Sequence of chain 11.F:
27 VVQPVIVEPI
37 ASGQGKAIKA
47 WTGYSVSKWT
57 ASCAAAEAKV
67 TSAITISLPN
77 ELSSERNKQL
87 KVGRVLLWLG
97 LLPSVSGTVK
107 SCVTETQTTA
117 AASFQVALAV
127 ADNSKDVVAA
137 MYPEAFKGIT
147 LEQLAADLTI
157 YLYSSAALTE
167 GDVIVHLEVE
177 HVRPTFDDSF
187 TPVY

Binding-site contacts:
Ligand atom C2' contacts residue LYS143 of chain 11.F at 3.7 Å.
Ligand atom C3' contacts residue GLU140 of chain 11.F at 3.8 Å.
Ligand atom C4' contacts residue GLU140 of chain 11.F at 3.4 Å.
Ligand atom O4' contacts residue LYS143 of chain 11.F at 4.2 Å.
Ligand atom C8 contacts residue LYS143 of chain 11.F at 2.7 Å.
Ligand atom N7 contacts residue TRP47 of chain 11.F at 3.6 Å.
Ligand atom C2' contacts residue GLU140 of chain 11.F at 3.0 Å.
Ligand atom N9 contacts residue LYS143 of chain 11.F at 3.2 Å (salt-bridge).
Ligand atom N7 contacts residue LYS143 of chain 11.F at 3.8 Å.
Ligand atom C1' contacts residue LYS143 of chain 11.F at 3.2 Å.
Ligand atom N3 contacts residue TRP47 of chain 11.F at 3.4 Å.
Ligand atom O3' contacts residue GLU140 of chain 11.F at 4.4 Å.
Ligand atom N9 contacts residue TRP47 of chain 11.F at 3.3 Å.
Ligand atom N6 contacts residue TRP47 of chain 11.F at 4.2 Å.
Ligand atom O2' contacts residue LYS143 of chain 11.F at 3.8 Å.
Ligand atom C6 contacts residue TRP47 of chain 11.F at 3.7 Å (hydrophobic).
Ligand atom C1' contacts residue TRP47 of chain 11.F at 3.7 Å (hydrophobic).
Ligand atom O4' contacts residue TRP47 of chain 11.F at 3.4 Å.
Ligand atom O2' contacts residue GLU140 of chain 11.F at 2.3 Å (salt-bridge).
Ligand atom C5' contacts residue ARG90 of chain 11.F at 4.3 Å.
Ligand atom O4' contacts residue LYS143 of chain 11.F at 4.4 Å.
Ligand atom C2 contacts residue TRP47 of chain 11.F at 3.4 Å (hydrophobic).
Ligand atom C8 contacts residue TRP47 of chain 11.F at 3.6 Å (hydrophobic).
Ligand atom C4 contacts residue TRP47 of chain 11.F at 3.3 Å (hydrophobic).
Ligand atom C1' contacts residue GLU140 of chain 11.F at 2.7 Å.
Ligand atom O4' contacts residue GLU140 of chain 11.F at 3.0 Å (salt-bridge).
Ligand atom N9 contacts residue GLU140 of chain 11.F at 4.1 Å.
Ligand atom N1 contacts residue TRP47 of chain 11.F at 3.7 Å.
Ligand atom C5 contacts residue TRP47 of chain 11.F at 3.8 Å (hydrophobic).

The small molecule below binds the protein below.
Small molecule (SMILES): Nc1ncnc2c1ncn2[C@@H]1O[C@H]([C@@H]2O[C@@H]3[C@H](O[P](=O)(O)O2)[C@@H](CO[P](=O)(O)O[C@H]2[C@@H](O)[C@H](n4cnc5c(N)ncnc54)O[C@@H]2COP(=O)=O)O[C@H]3n2ccc(=O)[nH]c2=O)[C@@H](O[P](=O)(O)OC[C@H]2O[C@@H](n3ccc(=O)[nH]c3=O)[C@H](O)[C@@H]2O)[C@H]1O